Sequence of chain 1.B:
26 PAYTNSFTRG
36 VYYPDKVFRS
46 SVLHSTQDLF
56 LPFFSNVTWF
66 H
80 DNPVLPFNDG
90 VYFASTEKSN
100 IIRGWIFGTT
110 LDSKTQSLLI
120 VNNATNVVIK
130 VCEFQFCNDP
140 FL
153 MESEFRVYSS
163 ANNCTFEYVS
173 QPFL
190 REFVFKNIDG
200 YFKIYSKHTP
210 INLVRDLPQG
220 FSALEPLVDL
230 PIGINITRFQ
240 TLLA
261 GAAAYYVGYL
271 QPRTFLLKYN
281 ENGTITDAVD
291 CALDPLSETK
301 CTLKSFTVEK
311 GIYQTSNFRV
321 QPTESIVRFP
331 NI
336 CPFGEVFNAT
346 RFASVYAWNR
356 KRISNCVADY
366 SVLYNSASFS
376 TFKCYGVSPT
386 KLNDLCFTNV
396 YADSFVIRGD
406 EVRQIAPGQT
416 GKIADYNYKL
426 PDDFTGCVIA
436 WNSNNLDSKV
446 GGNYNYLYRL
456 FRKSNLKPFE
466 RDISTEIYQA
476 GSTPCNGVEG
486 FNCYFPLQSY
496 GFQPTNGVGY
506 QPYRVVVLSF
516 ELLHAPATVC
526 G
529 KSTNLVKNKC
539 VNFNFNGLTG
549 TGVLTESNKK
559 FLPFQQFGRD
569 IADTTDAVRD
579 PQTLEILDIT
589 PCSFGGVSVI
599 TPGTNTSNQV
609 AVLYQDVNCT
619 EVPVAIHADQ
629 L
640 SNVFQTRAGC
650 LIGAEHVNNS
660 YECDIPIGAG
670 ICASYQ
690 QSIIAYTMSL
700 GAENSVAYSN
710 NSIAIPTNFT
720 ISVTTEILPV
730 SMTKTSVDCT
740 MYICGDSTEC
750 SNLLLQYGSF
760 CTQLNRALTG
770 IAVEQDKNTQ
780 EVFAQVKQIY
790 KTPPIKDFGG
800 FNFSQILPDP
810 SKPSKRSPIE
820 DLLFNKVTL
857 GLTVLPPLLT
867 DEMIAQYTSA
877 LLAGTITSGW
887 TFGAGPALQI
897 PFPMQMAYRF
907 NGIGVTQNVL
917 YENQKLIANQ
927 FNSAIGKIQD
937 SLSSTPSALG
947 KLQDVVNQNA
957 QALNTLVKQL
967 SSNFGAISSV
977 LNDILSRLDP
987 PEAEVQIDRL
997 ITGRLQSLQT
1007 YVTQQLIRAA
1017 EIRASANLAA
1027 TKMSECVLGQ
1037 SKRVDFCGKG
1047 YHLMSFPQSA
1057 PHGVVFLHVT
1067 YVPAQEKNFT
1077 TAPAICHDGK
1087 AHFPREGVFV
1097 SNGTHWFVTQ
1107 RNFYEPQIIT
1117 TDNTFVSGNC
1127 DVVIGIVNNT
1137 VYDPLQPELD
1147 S

Binding-site contacts:
Ligand atom C2 contacts residue ASN603 of chain 1.B at 2.5 Å.
Ligand atom C1 contacts residue ASN603 of chain 1.B at 1.4 Å.
Ligand atom N2 contacts residue ASN603 of chain 1.B at 2.9 Å (h-bond).
Ligand atom C4 contacts residue ASN603 of chain 1.B at 4.2 Å.
Ligand atom C1 contacts residue THR604 of chain 1.B at 4.5 Å.
Ligand atom O5 contacts residue ASN603 of chain 1.B at 2.4 Å (h-bond).
Ligand atom C3 contacts residue ASN603 of chain 1.B at 3.8 Å.
Ligand atom C5 contacts residue ASN603 of chain 1.B at 3.7 Å.
Ligand atom C7 contacts residue ASN603 of chain 1.B at 3.8 Å.
Ligand atom O7 contacts residue ASN603 of chain 1.B at 4.3 Å.

The protein below binds the small molecule below.
Small molecule (SMILES): CC(=O)N[C@@H]1[C@@H](O)[C@H](O)[C@@H](CO)O[C@H]1O